Binding-site contacts:
Ligand atom O5 contacts residue ASN106 of chain 1.O at 4.4 Å.
Ligand atom C1 contacts residue ASN106 of chain 1.O at 4.4 Å.

A protein and the small-molecule ligand that binds it are described below.
Small molecule (SMILES): CC(=O)N[C@H]1[C@H](O[C@H]2[C@H](O)[C@@H](NC(C)=O)CO[C@@H]2CO)O[C@H](CO)[C@@H](O[C@H]2O[C@H](CO[C@@H]3O[C@H](CO)[C@@H](O)[C@H](O)[C@@H]3O[C@H]3O[C@H](CO)[C@@H](O[C@@H]4O[C@H](CO[C@]5(C(=O)O)C[C@H](O)[C@@H](NC(C)=O)[C@H]([C@H](O)[C@H](O)CO)O5)[C@H](O)[C@H](O)[C@H]4O)[C@H](O)[C@H]3NC(C)=O)[C@@H](O)[C@H](O)[C@@H]2O)[C@@H]1O

Sequence of chain 1.O:
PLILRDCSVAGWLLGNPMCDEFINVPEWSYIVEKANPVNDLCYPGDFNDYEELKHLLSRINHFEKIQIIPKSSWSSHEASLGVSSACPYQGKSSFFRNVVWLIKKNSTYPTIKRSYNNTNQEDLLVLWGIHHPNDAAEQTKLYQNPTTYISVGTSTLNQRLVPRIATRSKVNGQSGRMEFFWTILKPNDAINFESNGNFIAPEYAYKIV